Sequence of chain 1.B:
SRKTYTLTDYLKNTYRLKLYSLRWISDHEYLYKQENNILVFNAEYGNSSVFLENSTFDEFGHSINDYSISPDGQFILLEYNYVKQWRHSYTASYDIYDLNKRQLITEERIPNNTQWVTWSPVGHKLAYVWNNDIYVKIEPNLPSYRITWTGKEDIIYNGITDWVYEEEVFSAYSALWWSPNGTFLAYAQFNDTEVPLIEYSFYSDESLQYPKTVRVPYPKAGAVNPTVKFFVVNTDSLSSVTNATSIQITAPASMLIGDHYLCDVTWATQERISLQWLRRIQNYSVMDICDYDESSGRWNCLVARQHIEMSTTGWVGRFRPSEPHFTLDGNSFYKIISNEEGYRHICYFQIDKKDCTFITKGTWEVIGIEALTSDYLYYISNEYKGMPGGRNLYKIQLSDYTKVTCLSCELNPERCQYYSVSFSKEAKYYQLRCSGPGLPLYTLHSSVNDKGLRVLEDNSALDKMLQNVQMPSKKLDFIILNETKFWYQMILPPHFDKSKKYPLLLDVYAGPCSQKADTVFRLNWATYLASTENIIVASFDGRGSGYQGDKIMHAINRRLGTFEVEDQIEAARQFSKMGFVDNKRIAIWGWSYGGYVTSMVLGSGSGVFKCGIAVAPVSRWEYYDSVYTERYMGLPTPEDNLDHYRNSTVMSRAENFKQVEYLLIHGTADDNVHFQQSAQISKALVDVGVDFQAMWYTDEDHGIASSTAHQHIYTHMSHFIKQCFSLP

This protein binds this small molecule.
Small molecule (SMILES): CC(=O)N[C@H]1CO[C@H](CO[C@@H]2O[C@@H](C)[C@@H](O)[C@@H](O)[C@@H]2O)[C@@H](O)[C@@H]1O

Binding-site contacts:
Ligand atom C1 contacts residue ASN42 of chain 1.B at 4.2 Å.
Ligand atom N2 contacts residue ASN42 of chain 1.B at 3.6 Å (h-bond).
Ligand atom O7 contacts residue SER49 of chain 1.B at 3.3 Å.
Ligand atom C6 contacts residue TYR45 of chain 1.B at 4.1 Å (hydrophobic).
Ligand atom C8 contacts residue PHE41 of chain 1.B at 4.5 Å (hydrophobic).
Ligand atom C2 contacts residue ASN47 of chain 1.B at 2.5 Å.
Ligand atom C7 contacts residue ASN42 of chain 1.B at 4.3 Å.
Ligand atom C4 contacts residue TYR45 of chain 1.B at 3.4 Å (hydrophobic).
Ligand atom C7 contacts residue SER48 of chain 1.B at 4.4 Å.
Ligand atom C7 contacts residue SER49 of chain 1.B at 3.9 Å.
Ligand atom C3 contacts residue ASN42 of chain 1.B at 3.9 Å.
Ligand atom O7 contacts residue ASN47 of chain 1.B at 3.8 Å.
Ligand atom O3 contacts residue TYR45 of chain 1.B at 3.4 Å.
Ligand atom C3 contacts residue ASN47 of chain 1.B at 3.8 Å.
Ligand atom O5 contacts residue ASN47 of chain 1.B at 2.4 Å (h-bond).
Ligand atom C8 contacts residue VAL40 of chain 1.B at 4.4 Å (hydrophobic).
Ligand atom C8 contacts residue SER48 of chain 1.B at 3.5 Å.
Ligand atom C1 contacts residue ASN47 of chain 1.B at 1.4 Å.
Ligand atom C7 contacts residue ASN47 of chain 1.B at 3.3 Å.
Ligand atom C8 contacts residue ASN42 of chain 1.B at 3.9 Å.
Ligand atom C5 contacts residue ASN47 of chain 1.B at 3.7 Å.
Ligand atom C5 contacts residue TYR45 of chain 1.B at 3.7 Å (hydrophobic).
Ligand atom N2 contacts residue ASN47 of chain 1.B at 2.9 Å (h-bond).
Ligand atom C2 contacts residue ASN42 of chain 1.B at 4.1 Å.
Ligand atom C4 contacts residue ASN47 of chain 1.B at 4.2 Å.
Ligand atom C8 contacts residue ASN47 of chain 1.B at 3.6 Å.
Ligand atom C3 contacts residue TYR45 of chain 1.B at 3.5 Å (hydrophobic).
Ligand atom O6 contacts residue TYR45 of chain 1.B at 4.0 Å.
Ligand atom C8 contacts residue SER49 of chain 1.B at 3.6 Å.
Ligand atom O2 contacts residue ASN47 of chain 1.B at 3.8 Å.